Sequence of chain 2.C:
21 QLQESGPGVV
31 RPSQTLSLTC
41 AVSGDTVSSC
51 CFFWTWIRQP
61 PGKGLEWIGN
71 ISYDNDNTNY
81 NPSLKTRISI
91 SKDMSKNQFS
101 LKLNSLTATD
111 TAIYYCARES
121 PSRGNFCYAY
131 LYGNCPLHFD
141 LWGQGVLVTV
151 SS

The protein below binds the small molecule below.
Small molecule (SMILES): CC(=O)N[C@H]1[C@H](O[C@H]2[C@H](O)[C@@H](NC(C)=O)CO[C@@H]2CO)O[C@H](CO)[C@@H](O)[C@@H]1O

Sequence of chain 2.A:
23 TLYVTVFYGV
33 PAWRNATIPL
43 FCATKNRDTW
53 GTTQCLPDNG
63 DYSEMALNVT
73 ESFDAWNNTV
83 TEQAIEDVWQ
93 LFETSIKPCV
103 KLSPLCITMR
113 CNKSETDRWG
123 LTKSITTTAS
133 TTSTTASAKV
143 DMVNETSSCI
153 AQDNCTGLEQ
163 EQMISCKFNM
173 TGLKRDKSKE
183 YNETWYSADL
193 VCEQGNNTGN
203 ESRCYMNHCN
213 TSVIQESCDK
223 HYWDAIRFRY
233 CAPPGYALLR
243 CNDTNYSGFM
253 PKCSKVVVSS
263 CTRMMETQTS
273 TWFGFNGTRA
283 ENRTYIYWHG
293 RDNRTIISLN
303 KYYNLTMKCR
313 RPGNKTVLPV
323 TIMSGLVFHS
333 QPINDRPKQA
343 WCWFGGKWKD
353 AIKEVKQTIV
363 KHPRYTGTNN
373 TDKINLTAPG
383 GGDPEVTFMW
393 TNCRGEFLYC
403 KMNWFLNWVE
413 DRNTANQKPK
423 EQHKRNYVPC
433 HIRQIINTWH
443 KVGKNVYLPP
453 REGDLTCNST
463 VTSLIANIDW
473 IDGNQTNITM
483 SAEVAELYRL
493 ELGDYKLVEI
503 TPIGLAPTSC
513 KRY

Binding-site contacts:
Ligand atom O7 contacts residue MAN6 of chain 2.E at 3.0 Å (h-bond).
Ligand atom C1 contacts residue TRP472 of chain 2.A at 4.5 Å (hydrophobic).
Ligand atom N2 contacts residue ASP294 of chain 2.A at 4.5 Å.
Ligand atom C7 contacts residue MAN6 of chain 2.E at 3.9 Å.
Ligand atom C8 contacts residue ASN125 of chain 2.C at 4.2 Å.
Ligand atom O7 contacts residue ARG293 of chain 2.A at 4.3 Å.
Ligand atom C8 contacts residue ARG293 of chain 2.A at 3.5 Å.
Ligand atom O7 contacts residue ASN295 of chain 2.A at 4.0 Å.
Ligand atom C7 contacts residue ASN125 of chain 2.C at 4.5 Å.
Ligand atom C7 contacts residue ASP294 of chain 2.A at 4.3 Å.
Ligand atom C8 contacts residue TRP472 of chain 2.A at 3.8 Å (hydrophobic).
Ligand atom C7 contacts residue ARG293 of chain 2.A at 4.4 Å.
Ligand atom C8 contacts residue GLY292 of chain 2.A at 3.8 Å.
Ligand atom O7 contacts residue THR368 of chain 2.A at 3.8 Å.
Ligand atom C6 contacts residue TRP472 of chain 2.A at 3.1 Å (hydrophobic).
Ligand atom C8 contacts residue MAN5 of chain 2.E at 4.0 Å.
Ligand atom C8 contacts residue ASP294 of chain 2.A at 3.5 Å.
Ligand atom C8 contacts residue ILE473 of chain 2.A at 3.5 Å (hydrophobic).
Ligand atom C8 contacts residue ARG366 of chain 2.A at 3.8 Å.
Ligand atom C7 contacts residue TRP472 of chain 2.A at 4.4 Å (hydrophobic).
Ligand atom O6 contacts residue TRP472 of chain 2.A at 3.3 Å (h-bond).
Ligand atom C4 contacts residue ASN295 of chain 2.A at 4.4 Å.
Ligand atom N2 contacts residue ASN125 of chain 2.C at 4.2 Å.
Ligand atom C8 contacts residue ASP474 of chain 2.A at 4.0 Å.
Ligand atom C5 contacts residue ASN295 of chain 2.A at 3.8 Å.
Ligand atom C5 contacts residue TRP472 of chain 2.A at 4.1 Å (hydrophobic).
Ligand atom O3 contacts residue ASN125 of chain 2.C at 4.2 Å.
Ligand atom C1 contacts residue ASN295 of chain 2.A at 1.5 Å.
Ligand atom O7 contacts residue TRP472 of chain 2.A at 4.4 Å.
Ligand atom N2 contacts residue ASN295 of chain 2.A at 3.0 Å (h-bond).
Ligand atom C3 contacts residue ASN295 of chain 2.A at 3.9 Å.
Ligand atom O5 contacts residue TRP472 of chain 2.A at 4.3 Å.
Ligand atom O5 contacts residue ASN295 of chain 2.A at 2.4 Å (h-bond).
Ligand atom C7 contacts residue ASN295 of chain 2.A at 3.7 Å.
Ligand atom C8 contacts residue MAN6 of chain 2.E at 4.0 Å.
Ligand atom C2 contacts residue ASN295 of chain 2.A at 2.5 Å.